This protein binds this small molecule.
Small molecule (SMILES): CC(=O)N[C@@H]1[C@@H](O)[C@H](O)[C@@H](CO)O[C@H]1O

Sequence of chain 1.C:
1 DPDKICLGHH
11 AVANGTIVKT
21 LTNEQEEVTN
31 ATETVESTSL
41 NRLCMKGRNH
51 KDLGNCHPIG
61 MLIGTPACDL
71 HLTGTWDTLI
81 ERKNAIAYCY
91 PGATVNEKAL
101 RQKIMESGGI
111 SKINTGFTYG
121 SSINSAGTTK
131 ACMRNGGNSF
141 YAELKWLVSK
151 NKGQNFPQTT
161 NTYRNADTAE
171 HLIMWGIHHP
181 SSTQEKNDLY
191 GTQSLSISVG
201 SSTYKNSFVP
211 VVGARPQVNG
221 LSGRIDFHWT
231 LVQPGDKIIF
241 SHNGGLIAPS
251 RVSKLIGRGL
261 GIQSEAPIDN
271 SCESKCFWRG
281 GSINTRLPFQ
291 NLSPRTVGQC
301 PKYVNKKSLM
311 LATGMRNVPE

Binding-site contacts:
Ligand atom C2 contacts residue ASN82 of chain 1.B at 2.5 Å.
Ligand atom O5 contacts residue ASN82 of chain 1.B at 2.3 Å (h-bond).
Ligand atom N2 contacts residue ASN79 of chain 1.B at 4.4 Å.
Ligand atom C3 contacts residue ASN82 of chain 1.B at 3.8 Å.
Ligand atom C8 contacts residue HIS75 of chain 1.B at 3.4 Å.
Ligand atom N2 contacts residue ASN82 of chain 1.B at 3.0 Å (h-bond).
Ligand atom O7 contacts residue ASN79 of chain 1.B at 3.4 Å (h-bond).
Ligand atom O7 contacts residue ASN82 of chain 1.B at 4.4 Å.
Ligand atom N2 contacts residue GLY78 of chain 1.B at 4.3 Å.
Ligand atom C7 contacts residue ASN79 of chain 1.B at 3.5 Å.
Ligand atom C8 contacts residue GLY78 of chain 1.B at 4.0 Å.
Ligand atom O7 contacts residue GLU106 of chain 1.C at 3.5 Å (salt-bridge).
Ligand atom C7 contacts residue ASN82 of chain 1.B at 3.9 Å.
Ligand atom C1 contacts residue ASN82 of chain 1.B at 1.4 Å.
Ligand atom C5 contacts residue ASN82 of chain 1.B at 3.6 Å.
Ligand atom C4 contacts residue ASN82 of chain 1.B at 4.2 Å.
Ligand atom C8 contacts residue ASN79 of chain 1.B at 3.4 Å.

Sequence of chain 1.B:
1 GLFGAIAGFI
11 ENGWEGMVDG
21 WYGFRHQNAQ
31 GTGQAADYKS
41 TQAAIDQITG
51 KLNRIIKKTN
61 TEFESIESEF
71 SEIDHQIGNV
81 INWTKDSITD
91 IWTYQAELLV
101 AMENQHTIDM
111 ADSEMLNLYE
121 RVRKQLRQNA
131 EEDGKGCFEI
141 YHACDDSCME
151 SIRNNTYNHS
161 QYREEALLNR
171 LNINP